Sequence of chain 1.A:
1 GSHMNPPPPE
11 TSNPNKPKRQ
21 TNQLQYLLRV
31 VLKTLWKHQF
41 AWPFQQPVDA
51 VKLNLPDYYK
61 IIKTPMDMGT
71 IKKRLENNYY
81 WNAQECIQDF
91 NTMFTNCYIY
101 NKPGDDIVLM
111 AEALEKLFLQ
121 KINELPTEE

Binding-site contacts:
Ligand atom C1 contacts residue TYR58 of chain 1.A at 3.8 Å (hydrophobic).
Ligand atom C2 contacts residue CYS97 of chain 1.A at 3.9 Å (hydrophobic).
Ligand atom C2 contacts residue ILE107 of chain 1.A at 4.1 Å (hydrophobic).
Ligand atom C3 contacts residue ILE107 of chain 1.A at 4.2 Å (hydrophobic).
Ligand atom C5 contacts residue LEU55 of chain 1.A at 4.0 Å (hydrophobic).
Ligand atom C4 contacts residue LEU55 of chain 1.A at 4.2 Å (hydrophobic).
Ligand atom C3 contacts residue TYR100 of chain 1.A at 3.6 Å (hydrophobic).
Ligand atom C5 contacts residue ASN101 of chain 1.A at 3.5 Å.
Ligand atom C3 contacts residue ASN101 of chain 1.A at 3.0 Å.
Ligand atom O1 contacts residue CYS97 of chain 1.A at 3.3 Å.
Ligand atom BR1 contacts residue LYS102 of chain 1.A at 3.5 Å.
Ligand atom C2 contacts residue TYR58 of chain 1.A at 3.4 Å (hydrophobic).
Ligand atom O1 contacts residue ASN96 of chain 1.A at 3.7 Å.
Ligand atom C1 contacts residue ILE107 of chain 1.A at 4.0 Å (hydrophobic).
Ligand atom O2 contacts residue LEU55 of chain 1.A at 4.0 Å.
Ligand atom BR1 contacts residue ASP105 of chain 1.A at 3.3 Å.
Ligand atom BR1 contacts residue ASN101 of chain 1.A at 3.6 Å.
Ligand atom C4 contacts residue ILE107 of chain 1.A at 4.1 Å (hydrophobic).
Ligand atom N2 contacts residue LEU55 of chain 1.A at 4.2 Å.
Ligand atom C4 contacts residue TYR100 of chain 1.A at 4.1 Å (hydrophobic).
Ligand atom C2 contacts residue ASN101 of chain 1.A at 3.9 Å.
Ligand atom C6 contacts residue ASN101 of chain 1.A at 3.3 Å.
Ligand atom O2 contacts residue ILE107 of chain 1.A at 4.0 Å.
Ligand atom C6 contacts residue TYR100 of chain 1.A at 4.2 Å (hydrophobic).
Ligand atom C2 contacts residue VAL48 of chain 1.A at 4.3 Å (hydrophobic).
Ligand atom O2 contacts residue LEU53 of chain 1.A at 4.1 Å.
Ligand atom N1 contacts residue TYR58 of chain 1.A at 4.2 Å.
Ligand atom C3 contacts residue TYR58 of chain 1.A at 3.6 Å (hydrophobic).
Ligand atom N2 contacts residue ASN101 of chain 1.A at 2.7 Å (h-bond).
Ligand atom N1 contacts residue CYS97 of chain 1.A at 4.2 Å.
Ligand atom N1 contacts residue ILE107 of chain 1.A at 3.4 Å.
Ligand atom C1 contacts residue VAL48 of chain 1.A at 3.7 Å (hydrophobic).
Ligand atom C4 contacts residue ASN101 of chain 1.A at 3.5 Å.
Ligand atom N2 contacts residue TYR100 of chain 1.A at 3.7 Å.
Ligand atom O1 contacts residue TYR100 of chain 1.A at 4.4 Å.
Ligand atom C7 contacts residue TYR100 of chain 1.A at 4.4 Å (hydrophobic).
Ligand atom N1 contacts residue ASN101 of chain 1.A at 3.0 Å (h-bond).
Ligand atom C7 contacts residue ASN101 of chain 1.A at 3.4 Å.
Ligand atom O1 contacts residue TYR58 of chain 1.A at 2.7 Å (h-bond).
Ligand atom O1 contacts residue ASN101 of chain 1.A at 4.0 Å.

The protein below binds the small molecule below.
Small molecule (SMILES): CC(=O)NCC(=O)NCC#CBr